Binding-site contacts:
Ligand atom O16 contacts residue TRP164 of chain 1.A at 3.5 Å.
Ligand atom C19 contacts residue GLY60 of chain 1.A at 3.3 Å.
Ligand atom C20 contacts residue THR281 of chain 1.A at 3.3 Å.
Ligand atom C11 contacts residue ASP81 of chain 1.A at 3.2 Å.
Ligand atom N8 contacts residue GLY83 of chain 1.A at 3.6 Å.
Ligand atom C12 contacts residue LEU79 of chain 1.A at 3.6 Å (hydrophobic).
Ligand atom C7 contacts residue GLY279 of chain 1.A at 3.9 Å.
Ligand atom CL1 contacts residue GLY62 of chain 1.A at 3.7 Å.
Ligand atom C3 contacts residue TYR120 of chain 1.A at 3.9 Å (hydrophobic).
Ligand atom C20 contacts residue GLN61 of chain 1.A at 3.4 Å.
Ligand atom C13 contacts residue GLY279 of chain 1.A at 3.8 Å.
Ligand atom CL1 contacts residue SER59 of chain 1.A at 3.7 Å.
Ligand atom C20 contacts residue GLY62 of chain 1.A at 3.3 Å.
Ligand atom C24 contacts residue GLY279 of chain 1.A at 3.8 Å.
Ligand atom C7 contacts residue ASP277 of chain 1.A at 3.8 Å.
Ligand atom CL1 contacts residue THR280 of chain 1.A at 3.8 Å.
Ligand atom N14 contacts residue GLY279 of chain 1.A at 3.0 Å (h-bond).
Ligand atom C20 contacts residue GLY60 of chain 1.A at 3.6 Å.
Ligand atom S6 contacts residue ASP277 of chain 1.A at 3.9 Å.
Ligand atom O16 contacts residue ILE159 of chain 1.A at 3.7 Å.
Ligand atom N8 contacts residue GLY279 of chain 1.A at 3.9 Å.
Ligand atom C11 contacts residue ILE167 of chain 1.A at 3.9 Å (hydrophobic).
Ligand atom N8 contacts residue ASP81 of chain 1.A at 2.9 Å (salt-bridge).
Ligand atom CL1 contacts residue THR281 of chain 1.A at 3.9 Å.
Ligand atom C17 contacts residue GLY279 of chain 1.A at 3.9 Å.
Ligand atom N8 contacts residue ASP277 of chain 1.A at 2.8 Å (salt-bridge).
Ligand atom C21 contacts residue THR281 of chain 1.A at 3.9 Å.
Ligand atom CL1 contacts residue GLY279 of chain 1.A at 3.8 Å.
Ligand atom C21 contacts residue GLY62 of chain 1.A at 3.8 Å.
Ligand atom C21 contacts residue GLY279 of chain 1.A at 3.9 Å.
Ligand atom CL1 contacts residue SER278 of chain 1.A at 3.4 Å.
Ligand atom C20 contacts residue SER59 of chain 1.A at 3.5 Å.
Ligand atom C10 contacts residue ASP81 of chain 1.A at 3.6 Å.
Ligand atom O2 contacts residue TYR120 of chain 1.A at 3.8 Å.
Ligand atom C19 contacts residue GLN61 of chain 1.A at 3.5 Å.
Ligand atom C18 contacts residue ILE159 of chain 1.A at 3.6 Å (hydrophobic).
Ligand atom N9 contacts residue ASP81 of chain 1.A at 2.7 Å (salt-bridge).
Ligand atom C12 contacts residue ASP81 of chain 1.A at 3.6 Å.
Ligand atom C7 contacts residue ASP81 of chain 1.A at 3.5 Å.
Ligand atom C23 contacts residue GLY279 of chain 1.A at 3.1 Å.

A small-molecule ligand and the protein it binds are described below.
Small molecule (SMILES): NC1=N[C@]23CC[C@H](NC(=O)c4cccc(Cl)c4)C[C@]2(COC3)CS1

Sequence of chain 1.A:
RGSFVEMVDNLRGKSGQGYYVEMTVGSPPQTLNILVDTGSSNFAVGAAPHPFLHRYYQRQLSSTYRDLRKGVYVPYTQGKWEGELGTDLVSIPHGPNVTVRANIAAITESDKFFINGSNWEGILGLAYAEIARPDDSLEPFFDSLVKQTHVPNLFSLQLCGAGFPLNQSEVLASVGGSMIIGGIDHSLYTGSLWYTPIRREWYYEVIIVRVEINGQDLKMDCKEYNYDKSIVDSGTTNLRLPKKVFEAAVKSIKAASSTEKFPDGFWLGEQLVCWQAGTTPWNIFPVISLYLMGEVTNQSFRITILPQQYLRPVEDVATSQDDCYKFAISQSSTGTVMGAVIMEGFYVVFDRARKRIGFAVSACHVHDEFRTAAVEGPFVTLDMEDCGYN